Sequence of chain 1.C:
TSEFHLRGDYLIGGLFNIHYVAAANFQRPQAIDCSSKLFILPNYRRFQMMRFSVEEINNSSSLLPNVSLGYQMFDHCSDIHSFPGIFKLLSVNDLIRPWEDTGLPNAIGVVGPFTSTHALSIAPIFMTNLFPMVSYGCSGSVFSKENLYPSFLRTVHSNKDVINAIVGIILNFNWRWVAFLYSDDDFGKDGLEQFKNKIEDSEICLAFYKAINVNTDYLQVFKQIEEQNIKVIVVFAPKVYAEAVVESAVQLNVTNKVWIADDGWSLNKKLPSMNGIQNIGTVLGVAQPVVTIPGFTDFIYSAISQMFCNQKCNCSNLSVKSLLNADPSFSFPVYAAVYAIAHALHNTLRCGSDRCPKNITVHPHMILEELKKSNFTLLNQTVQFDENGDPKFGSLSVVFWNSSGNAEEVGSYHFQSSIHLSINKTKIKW

Binding-site contacts:
Ligand atom C4 contacts residue ASN391 of chain 1.C at 4.2 Å.
Ligand atom N2 contacts residue ASN391 of chain 1.C at 3.3 Å (h-bond).
Ligand atom C5 contacts residue ASN391 of chain 1.C at 3.4 Å.
Ligand atom C3 contacts residue ASN391 of chain 1.C at 3.8 Å.
Ligand atom C6 contacts residue ASN391 of chain 1.C at 4.4 Å.
Ligand atom O6 contacts residue ASN391 of chain 1.C at 4.4 Å.
Ligand atom O5 contacts residue ASN391 of chain 1.C at 2.3 Å (h-bond).
Ligand atom C1 contacts residue ASN391 of chain 1.C at 1.4 Å.
Ligand atom C7 contacts residue ASN391 of chain 1.C at 4.4 Å.
Ligand atom C2 contacts residue ASN391 of chain 1.C at 2.7 Å.
Ligand atom O5 contacts residue GLN400 of chain 1.C at 4.5 Å.

The protein below binds the small molecule below.
Small molecule (SMILES): CC(=O)N[C@@H]1[C@@H](O)[C@H](O)[C@@H](CO)O[C@H]1O